Sequence of chain 3.A:
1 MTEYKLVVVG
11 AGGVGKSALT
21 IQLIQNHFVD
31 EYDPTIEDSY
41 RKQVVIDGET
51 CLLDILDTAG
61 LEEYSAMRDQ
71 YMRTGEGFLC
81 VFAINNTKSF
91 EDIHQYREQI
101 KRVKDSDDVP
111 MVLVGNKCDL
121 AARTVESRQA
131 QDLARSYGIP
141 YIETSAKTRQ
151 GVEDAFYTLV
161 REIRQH

The small molecule below binds the protein below.
Small molecule (SMILES): Nc1nc2c(ncn2[C@@H]2O[C@H](CO[P](=O)(O)O[P](=O)(O)NP(=O)(O)O)[C@@H](O)[C@H]2O)c(=O)[nH]1

Binding-site contacts:
Ligand atom O2A contacts residue TYR32 of chain 3.A at 3.4 Å.
Ligand atom N3B contacts residue MG1 of chain 3.D at 3.3 Å.
Ligand atom N2 contacts residue ASP119 of chain 3.A at 2.9 Å (salt-bridge).
Ligand atom O6 contacts residue LYS147 of chain 3.A at 3.5 Å (salt-bridge).
Ligand atom O4' contacts residue LYS117 of chain 3.A at 3.2 Å (salt-bridge).
Ligand atom O6 contacts residue SER145 of chain 3.A at 3.4 Å.
Ligand atom N7 contacts residue ASN116 of chain 3.A at 3.1 Å (h-bond).
Ligand atom O3G contacts residue GLY12 of chain 3.A at 3.5 Å.
Ligand atom O2' contacts residue VAL29 of chain 3.A at 2.6 Å (h-bond).
Ligand atom O1B contacts residue GLY15 of chain 3.A at 3.0 Å (h-bond).
Ligand atom O3A contacts residue GLY15 of chain 3.A at 3.2 Å (h-bond).
Ligand atom O2' contacts residue ASP30 of chain 3.A at 3.0 Å (salt-bridge).
Ligand atom O6 contacts residue LYS117 of chain 3.A at 3.4 Å.
Ligand atom O6 contacts residue ALA146 of chain 3.A at 2.8 Å (h-bond).
Ligand atom O1G contacts residue TYR32 of chain 3.A at 2.6 Å (h-bond).
Ligand atom O1A contacts residue GLY15 of chain 3.A at 3.2 Å.
Ligand atom N3B contacts residue TYR32 of chain 3.A at 3.5 Å.
Ligand atom O6 contacts residue ASN116 of chain 3.A at 3.3 Å (h-bond).
Ligand atom O1A contacts residue ALA18 of chain 3.A at 2.8 Å (h-bond).
Ligand atom O6 contacts residue ASP119 of chain 3.A at 3.5 Å (salt-bridge).
Ligand atom O3' contacts residue ASP30 of chain 3.A at 2.9 Å (salt-bridge).
Ligand atom O1B contacts residue LYS16 of chain 3.A at 2.9 Å (salt-bridge).
Ligand atom N3B contacts residue GLY13 of chain 3.A at 3.1 Å (h-bond).
Ligand atom C6 contacts residue LYS117 of chain 3.A at 3.6 Å.
Ligand atom O2' contacts residue PHE28 of chain 3.A at 3.2 Å.
Ligand atom O1A contacts residue SER17 of chain 3.A at 3.3 Å (h-bond).
Ligand atom C3' contacts residue GLU31 of chain 3.A at 3.5 Å.
Ligand atom O3G contacts residue LYS16 of chain 3.A at 2.7 Å (salt-bridge).
Ligand atom O3G contacts residue GLY60 of chain 3.A at 2.8 Å (h-bond).
Ligand atom PG contacts residue MG1 of chain 3.D at 3.2 Å.
Ligand atom O2B contacts residue LYS16 of chain 3.A at 3.5 Å (salt-bridge).
Ligand atom O2B contacts residue SER17 of chain 3.A at 3.0 Å (h-bond).
Ligand atom O1G contacts residue PRO34 of chain 3.A at 3.5 Å.
Ligand atom C2' contacts residue VAL29 of chain 3.A at 3.4 Å (hydrophobic).
Ligand atom O2G contacts residue MG1 of chain 3.D at 2.0 Å.
Ligand atom O2B contacts residue MG1 of chain 3.D at 2.1 Å.
Ligand atom PB contacts residue MG1 of chain 3.D at 3.2 Å.
Ligand atom O2G contacts residue THR35 of chain 3.A at 2.9 Å (h-bond).
Ligand atom N1 contacts residue ASP119 of chain 3.A at 2.8 Å (salt-bridge).
Ligand atom O1B contacts residue VAL14 of chain 3.A at 3.2 Å (h-bond).